Sequence of chain 1.C:
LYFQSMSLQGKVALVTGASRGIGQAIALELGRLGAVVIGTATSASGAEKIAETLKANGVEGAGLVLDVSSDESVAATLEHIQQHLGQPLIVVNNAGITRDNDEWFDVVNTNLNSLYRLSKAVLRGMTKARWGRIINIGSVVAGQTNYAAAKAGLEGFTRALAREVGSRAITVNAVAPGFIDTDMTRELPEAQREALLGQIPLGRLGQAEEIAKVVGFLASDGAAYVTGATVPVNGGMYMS

The small molecule below binds the protein below.
Small molecule (SMILES): COc1cc(NC(=O)c2cccc3cccnc23)c(OC)cc1Cl

Binding-site contacts:
Ligand atom CAK contacts residue LEU136 of chain 1.C at 3.9 Å (hydrophobic).
Ligand atom NAM contacts residue LEU136 of chain 1.D at 3.4 Å.
Ligand atom OAQ contacts residue LEU136 of chain 1.D at 3.6 Å.
Ligand atom NAI contacts residue VAL132 of chain 1.D at 3.7 Å.
Ligand atom OAL contacts residue GLY182 of chain 1.D at 3.3 Å.
Ligand atom CAP contacts residue VAL132 of chain 1.C at 3.7 Å (hydrophobic).
Ligand atom CAP contacts residue LEU136 of chain 1.D at 3.6 Å (hydrophobic).
Ligand atom CAD contacts residue TRP128 of chain 1.D at 3.9 Å (hydrophobic).
Ligand atom CAT contacts residue VAL132 of chain 1.C at 3.7 Å (hydrophobic).
Ligand atom CAE contacts residue ASN133 of chain 1.D at 3.8 Å.
Ligand atom CAO contacts residue LEU136 of chain 1.D at 3.5 Å (hydrophobic).
Ligand atom CAD contacts residue PHE129 of chain 1.D at 3.7 Å (hydrophobic).
Ligand atom OAL contacts residue GLY182 of chain 1.C at 3.4 Å.
Ligand atom CAG contacts residue GLY182 of chain 1.D at 3.9 Å.
Ligand atom CAU contacts residue VAL132 of chain 1.C at 3.6 Å (hydrophobic).
Ligand atom CAX contacts residue ALA178 of chain 1.C at 3.2 Å (hydrophobic).
Ligand atom CAB contacts residue TRP128 of chain 1.D at 3.9 Å (hydrophobic).
Ligand atom CAK contacts residue GLY182 of chain 1.D at 3.7 Å.
Ligand atom CAH contacts residue VAL132 of chain 1.D at 3.4 Å (hydrophobic).
Ligand atom NAM contacts residue LEU136 of chain 1.C at 3.5 Å.
Ligand atom CAE contacts residue VAL132 of chain 1.D at 3.8 Å (hydrophobic).
Ligand atom NAI contacts residue LEU136 of chain 1.C at 3.6 Å.
Ligand atom CAS contacts residue VAL132 of chain 1.C at 3.9 Å (hydrophobic).
Ligand atom OAV contacts residue PHE186 of chain 1.D at 3.5 Å (h-bond).
Ligand atom CAK contacts residue LEU136 of chain 1.D at 3.9 Å (hydrophobic).
Ligand atom CAA contacts residue GLY185 of chain 1.C at 3.7 Å.
Ligand atom CAB contacts residue VAL132 of chain 1.D at 3.9 Å (hydrophobic).
Ligand atom CAO contacts residue VAL132 of chain 1.C at 3.9 Å (hydrophobic).
Ligand atom CAC contacts residue VAL132 of chain 1.D at 3.3 Å (hydrophobic).
Ligand atom CAD contacts residue VAL132 of chain 1.D at 3.5 Å (hydrophobic).
Ligand atom CAA contacts residue ALA178 of chain 1.D at 3.8 Å (hydrophobic).
Ligand atom CL contacts residue TRP128 of chain 1.C at 3.3 Å.
Ligand atom CAK contacts residue GLY182 of chain 1.C at 3.9 Å.
Ligand atom CAX contacts residue GLY185 of chain 1.D at 3.2 Å.
Ligand atom CAR contacts residue ASN133 of chain 1.C at 3.2 Å.
Ligand atom CAX contacts residue PHE186 of chain 1.D at 3.6 Å (hydrophobic).
Ligand atom CAE contacts residue PHE129 of chain 1.D at 3.4 Å (hydrophobic).
Ligand atom CAA contacts residue PHE186 of chain 1.C at 3.6 Å (hydrophobic).
Ligand atom OAV contacts residue GLY185 of chain 1.D at 3.6 Å.
Ligand atom CAF contacts residue GLY182 of chain 1.D at 3.7 Å.

Sequence of chain 1.D:
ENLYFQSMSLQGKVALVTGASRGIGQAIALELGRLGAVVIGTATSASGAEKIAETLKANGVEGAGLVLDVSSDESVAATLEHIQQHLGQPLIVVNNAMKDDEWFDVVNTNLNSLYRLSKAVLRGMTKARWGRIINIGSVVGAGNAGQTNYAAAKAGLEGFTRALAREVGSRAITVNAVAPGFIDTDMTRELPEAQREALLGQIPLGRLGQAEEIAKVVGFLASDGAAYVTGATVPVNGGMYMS